The protein below binds the small molecule below.
Small molecule (SMILES): NC[C@@H](N)C(=O)O

Binding-site contacts:
Ligand atom OXT contacts residue GLU220 of chain 1.B at 4.0 Å.
Ligand atom OXT contacts residue ARG245 of chain 1.B at 3.1 Å (salt-bridge).
Ligand atom CB contacts residue ASN127 of chain 1.B at 4.0 Å.
Ligand atom CA contacts residue ASN127 of chain 1.B at 4.0 Å.
Ligand atom O contacts residue GLY159 of chain 1.B at 3.1 Å (h-bond).
Ligand atom NG contacts residue LYS223 of chain 1.B at 4.3 Å.
Ligand atom N contacts residue CYS128 of chain 1.B at 3.0 Å (h-bond).
Ligand atom CA contacts residue CYS128 of chain 1.B at 4.0 Å (hydrophobic).
Ligand atom C contacts residue ARG245 of chain 1.B at 3.5 Å.
Ligand atom N contacts residue GLN155 of chain 1.B at 4.0 Å.
Ligand atom CA contacts residue GLU220 of chain 1.B at 3.4 Å.
Ligand atom NG contacts residue ASN127 of chain 1.B at 3.5 Å (h-bond).
Ligand atom C contacts residue GLN155 of chain 1.B at 4.1 Å.
Ligand atom OXT contacts residue GLN155 of chain 1.B at 3.4 Å (h-bond).
Ligand atom OXT contacts residue ALA160 of chain 1.B at 4.3 Å.
Ligand atom C contacts residue GLU220 of chain 1.B at 4.0 Å.
Ligand atom CB contacts residue GLY159 of chain 1.B at 3.2 Å.
Ligand atom O contacts residue ALA160 of chain 1.B at 3.5 Å (h-bond).
Ligand atom N contacts residue GLU220 of chain 1.B at 2.7 Å (salt-bridge).
Ligand atom C contacts residue CYS128 of chain 1.B at 4.4 Å (hydrophobic).
Ligand atom OXT contacts residue HIS252 of chain 1.B at 3.7 Å.
Ligand atom OXT contacts residue CYS128 of chain 1.B at 3.8 Å.
Ligand atom N contacts residue ASN127 of chain 1.B at 3.2 Å (h-bond).
Ligand atom C contacts residue ALA160 of chain 1.B at 4.1 Å (hydrophobic).
Ligand atom O contacts residue ILE209 of chain 1.B at 3.9 Å.
Ligand atom NG contacts residue GLY159 of chain 1.B at 4.3 Å.
Ligand atom CB contacts residue CYS128 of chain 1.B at 4.0 Å (hydrophobic).
Ligand atom N contacts residue SER129 of chain 1.B at 4.4 Å.
Ligand atom C contacts residue ILE209 of chain 1.B at 4.1 Å (hydrophobic).
Ligand atom OXT contacts residue GLY159 of chain 1.B at 3.3 Å.
Ligand atom C contacts residue GLY159 of chain 1.B at 3.3 Å.
Ligand atom O contacts residue ARG245 of chain 1.B at 2.9 Å (salt-bridge).
Ligand atom CA contacts residue GLY159 of chain 1.B at 3.9 Å.

Sequence of chain 1.B:
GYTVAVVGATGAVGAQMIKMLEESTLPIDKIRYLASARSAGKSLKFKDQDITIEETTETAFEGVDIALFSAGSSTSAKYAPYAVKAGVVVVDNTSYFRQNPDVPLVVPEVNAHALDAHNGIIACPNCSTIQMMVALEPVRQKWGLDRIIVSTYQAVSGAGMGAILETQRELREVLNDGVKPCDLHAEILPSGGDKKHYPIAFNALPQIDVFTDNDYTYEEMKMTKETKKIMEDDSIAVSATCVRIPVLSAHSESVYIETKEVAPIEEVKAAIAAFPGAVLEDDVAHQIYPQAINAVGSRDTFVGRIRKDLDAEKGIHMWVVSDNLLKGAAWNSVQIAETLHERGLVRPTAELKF